Sequence of chain 1.C:
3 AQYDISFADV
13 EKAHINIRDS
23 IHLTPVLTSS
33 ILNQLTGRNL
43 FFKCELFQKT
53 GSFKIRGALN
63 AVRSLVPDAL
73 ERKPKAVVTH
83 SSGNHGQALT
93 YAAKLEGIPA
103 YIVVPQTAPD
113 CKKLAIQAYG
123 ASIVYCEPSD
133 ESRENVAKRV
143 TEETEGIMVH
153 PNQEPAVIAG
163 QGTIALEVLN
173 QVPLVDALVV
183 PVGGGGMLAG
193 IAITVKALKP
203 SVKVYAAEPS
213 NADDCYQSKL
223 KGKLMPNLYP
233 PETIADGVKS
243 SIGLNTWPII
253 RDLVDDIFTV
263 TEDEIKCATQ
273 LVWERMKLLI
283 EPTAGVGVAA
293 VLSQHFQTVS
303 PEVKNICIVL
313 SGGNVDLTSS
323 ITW

The protein below binds the small molecule below.
Small molecule (SMILES): CS(=O)(=O)Cc1nc2ccccc2[nH]1

Sequence of chain 1.A:
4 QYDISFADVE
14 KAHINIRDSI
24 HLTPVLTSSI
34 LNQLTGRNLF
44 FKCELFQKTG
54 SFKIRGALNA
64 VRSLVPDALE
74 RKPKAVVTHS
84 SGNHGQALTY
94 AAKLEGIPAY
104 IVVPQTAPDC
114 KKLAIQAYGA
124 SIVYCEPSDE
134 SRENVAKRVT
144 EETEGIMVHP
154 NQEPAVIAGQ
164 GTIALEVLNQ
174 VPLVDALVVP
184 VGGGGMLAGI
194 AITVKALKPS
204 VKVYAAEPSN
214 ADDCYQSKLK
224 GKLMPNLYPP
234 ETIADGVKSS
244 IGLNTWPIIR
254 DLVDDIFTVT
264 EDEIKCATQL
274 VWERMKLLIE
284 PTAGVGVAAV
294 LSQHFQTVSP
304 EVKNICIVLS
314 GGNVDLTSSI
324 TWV

Binding-site contacts:
Ligand atom C3 contacts residue LEU25 of chain 1.A at 3.4 Å (hydrophobic).
Ligand atom C contacts residue THR26 of chain 1.A at 3.6 Å.
Ligand atom N contacts residue PRO27 of chain 1.A at 3.6 Å.
Ligand atom N1 contacts residue PGE1 of chain 1.DA at 0.8 Å.
Ligand atom O contacts residue HIS24 of chain 1.A at 3.6 Å.
Ligand atom C1 contacts residue THR30 of chain 1.C at 3.4 Å.
Ligand atom C contacts residue HIS24 of chain 1.A at 3.1 Å.
Ligand atom S contacts residue PHE49 of chain 1.A at 4.0 Å.
Ligand atom C4 contacts residue PRO27 of chain 1.A at 3.7 Å (hydrophobic).
Ligand atom S contacts residue THR30 of chain 1.C at 4.0 Å.
Ligand atom O1 contacts residue PGE1 of chain 1.DA at 1.4 Å.
Ligand atom S contacts residue PGE1 of chain 1.DA at 1.7 Å.
Ligand atom N1 contacts residue LEU29 of chain 1.C at 3.7 Å.
Ligand atom C4 contacts residue THR26 of chain 1.A at 4.1 Å.
Ligand atom C contacts residue PRO27 of chain 1.A at 3.9 Å (hydrophobic).
Ligand atom C6 contacts residue PRO27 of chain 1.A at 3.8 Å (hydrophobic).
Ligand atom C1 contacts residue PGE1 of chain 1.DA at 1.8 Å.
Ligand atom C7 contacts residue VAL28 of chain 1.C at 3.6 Å (hydrophobic).
Ligand atom N contacts residue LEU25 of chain 1.A at 3.0 Å (h-bond).
Ligand atom C7 contacts residue PGE1 of chain 1.DA at 3.2 Å.
Ligand atom N1 contacts residue THR30 of chain 1.C at 4.0 Å.
Ligand atom O contacts residue PHE49 of chain 1.A at 3.6 Å (h-bond).
Ligand atom O1 contacts residue PRO27 of chain 1.A at 3.5 Å.
Ligand atom C contacts residue PHE49 of chain 1.A at 3.8 Å (hydrophobic).
Ligand atom C5 contacts residue PRO27 of chain 1.A at 3.6 Å (hydrophobic).
Ligand atom C contacts residue PGE1 of chain 1.DA at 3.2 Å.
Ligand atom O1 contacts residue PHE49 of chain 1.A at 3.5 Å.
Ligand atom N contacts residue PGE1 of chain 1.DA at 2.6 Å.
Ligand atom C7 contacts residue LEU29 of chain 1.C at 3.6 Å (hydrophobic).
Ligand atom C2 contacts residue PRO27 of chain 1.A at 4.1 Å (hydrophobic).
Ligand atom C2 contacts residue PGE1 of chain 1.DA at 1.4 Å.
Ligand atom C7 contacts residue PRO27 of chain 1.A at 4.1 Å (hydrophobic).
Ligand atom C3 contacts residue PGE1 of chain 1.DA at 2.9 Å.
Ligand atom C8 contacts residue LEU29 of chain 1.C at 3.8 Å (hydrophobic).
Ligand atom C4 contacts residue LEU25 of chain 1.A at 3.2 Å (hydrophobic).
Ligand atom O contacts residue THR30 of chain 1.C at 3.3 Å (h-bond).
Ligand atom C8 contacts residue PRO27 of chain 1.A at 4.1 Å (hydrophobic).
Ligand atom C8 contacts residue PGE1 of chain 1.DA at 2.1 Å.
Ligand atom C3 contacts residue PRO27 of chain 1.A at 3.6 Å (hydrophobic).
Ligand atom O contacts residue PGE1 of chain 1.DA at 1.9 Å.